Sequence of chain 3.A:
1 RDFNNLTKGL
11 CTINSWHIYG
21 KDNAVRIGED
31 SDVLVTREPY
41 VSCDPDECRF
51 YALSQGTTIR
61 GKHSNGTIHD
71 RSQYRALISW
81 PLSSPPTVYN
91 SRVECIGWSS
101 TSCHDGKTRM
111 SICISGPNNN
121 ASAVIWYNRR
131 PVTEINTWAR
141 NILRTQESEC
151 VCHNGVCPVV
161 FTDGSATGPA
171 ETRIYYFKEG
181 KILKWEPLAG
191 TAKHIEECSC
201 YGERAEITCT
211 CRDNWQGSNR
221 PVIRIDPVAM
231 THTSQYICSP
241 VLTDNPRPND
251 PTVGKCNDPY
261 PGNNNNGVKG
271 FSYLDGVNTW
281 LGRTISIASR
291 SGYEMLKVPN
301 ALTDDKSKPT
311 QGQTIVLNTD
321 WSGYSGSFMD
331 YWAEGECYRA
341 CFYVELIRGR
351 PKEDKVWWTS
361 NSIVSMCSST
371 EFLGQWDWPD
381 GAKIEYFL

Binding-site contacts:
Ligand atom C8 contacts residue PHE372 of chain 2.A at 3.6 Å (hydrophobic).
Ligand atom O2 contacts residue ASN249 of chain 2.A at 3.2 Å (h-bond).
Ligand atom O6 contacts residue ASP250 of chain 2.A at 2.5 Å (salt-bridge).
Ligand atom O4 contacts residue ARG283 of chain 2.A at 3.5 Å (salt-bridge).
Ligand atom C3 contacts residue GLY312 of chain 2.A at 3.2 Å.
Ligand atom O3 contacts residue ASP250 of chain 2.A at 2.8 Å (salt-bridge).
Ligand atom O5 contacts residue GLY374 of chain 2.A at 3.3 Å.
Ligand atom O3 contacts residue ARG283 of chain 2.A at 2.9 Å (salt-bridge).
Ligand atom O5 contacts residue ARG283 of chain 2.A at 3.1 Å (salt-bridge).
Ligand atom C7 contacts residue ASN120 of chain 3.A at 3.4 Å.
Ligand atom O5 contacts residue ASN120 of chain 3.A at 2.4 Å (h-bond).
Ligand atom O6 contacts residue LYS308 of chain 2.A at 2.8 Å (salt-bridge).
Ligand atom C1 contacts residue ASN120 of chain 3.A at 1.4 Å.
Ligand atom O2 contacts residue LEU296 of chain 2.A at 3.4 Å.
Ligand atom O3 contacts residue GLY312 of chain 2.A at 2.9 Å (h-bond).
Ligand atom N2 contacts residue ASN120 of chain 3.A at 2.9 Å (h-bond).
Ligand atom O4 contacts residue GLU294 of chain 2.A at 2.7 Å (salt-bridge).
Ligand atom C4 contacts residue GLU294 of chain 2.A at 3.5 Å.
Ligand atom O5 contacts residue ASP250 of chain 2.A at 3.5 Å (salt-bridge).
Ligand atom O6 contacts residue GLN375 of chain 2.A at 3.2 Å.
Ligand atom C6 contacts residue PRO309 of chain 2.A at 3.5 Å (hydrophobic).
Ligand atom C6 contacts residue ASP250 of chain 2.A at 3.5 Å.
Ligand atom C2 contacts residue ASN120 of chain 3.A at 2.4 Å.
Ligand atom O6 contacts residue ILE285 of chain 2.A at 2.8 Å (h-bond).
Ligand atom O7 contacts residue ASN120 of chain 3.A at 3.5 Å (h-bond).
Ligand atom C5 contacts residue ARG283 of chain 2.A at 3.6 Å.
Ligand atom O5 contacts residue GLY312 of chain 2.A at 3.6 Å.
Ligand atom O2 contacts residue GLY312 of chain 2.A at 3.3 Å.
Ligand atom C6 contacts residue LEU373 of chain 2.A at 3.4 Å (hydrophobic).
Ligand atom O3 contacts residue ASN249 of chain 2.A at 2.8 Å (h-bond).
Ligand atom O5 contacts residue GLN375 of chain 2.A at 3.3 Å (h-bond).
Ligand atom O3 contacts residue GLN311 of chain 2.A at 3.3 Å.
Ligand atom C3 contacts residue GLU294 of chain 2.A at 3.3 Å.
Ligand atom O3 contacts residue GLU294 of chain 2.A at 2.6 Å (salt-bridge).
Ligand atom O4 contacts residue GLY312 of chain 2.A at 3.6 Å.
Ligand atom C6 contacts residue ILE285 of chain 2.A at 3.6 Å (hydrophobic).
Ligand atom O6 contacts residue THR310 of chain 2.A at 3.6 Å.
Ligand atom O4 contacts residue ILE287 of chain 2.A at 3.4 Å.
Ligand atom N2 contacts residue ARG140 of chain 3.A at 3.6 Å (salt-bridge).
Ligand atom O4 contacts residue ARG247 of chain 2.A at 3.2 Å (salt-bridge).

The small molecule below binds the protein below.
Small molecule (SMILES): CC(=O)N[C@H]1[C@H](O[C@H]2[C@H](O)[C@@H](NC(C)=O)CO[C@@H]2CO)O[C@H](CO)[C@@H](O[C@@H]2O[C@H](CO[C@H]3O[C@H](CO)[C@@H](O)[C@H](O[C@H]4O[C@H](CO)[C@@H](O)[C@H](O)[C@@H]4O)[C@@H]3O)[C@@H](O)[C@H](O[C@H]3O[C@H](CO)[C@@H](O)[C@H](O)[C@@H]3O[C@H]3O[C@H](CO)[C@@H](O)[C@H](O)[C@@H]3O[C@H]3O[C@H](CO)[C@@H](O)[C@H](O)[C@@H]3O)[C@@H]2O)[C@@H]1O

Sequence of chain 2.A:
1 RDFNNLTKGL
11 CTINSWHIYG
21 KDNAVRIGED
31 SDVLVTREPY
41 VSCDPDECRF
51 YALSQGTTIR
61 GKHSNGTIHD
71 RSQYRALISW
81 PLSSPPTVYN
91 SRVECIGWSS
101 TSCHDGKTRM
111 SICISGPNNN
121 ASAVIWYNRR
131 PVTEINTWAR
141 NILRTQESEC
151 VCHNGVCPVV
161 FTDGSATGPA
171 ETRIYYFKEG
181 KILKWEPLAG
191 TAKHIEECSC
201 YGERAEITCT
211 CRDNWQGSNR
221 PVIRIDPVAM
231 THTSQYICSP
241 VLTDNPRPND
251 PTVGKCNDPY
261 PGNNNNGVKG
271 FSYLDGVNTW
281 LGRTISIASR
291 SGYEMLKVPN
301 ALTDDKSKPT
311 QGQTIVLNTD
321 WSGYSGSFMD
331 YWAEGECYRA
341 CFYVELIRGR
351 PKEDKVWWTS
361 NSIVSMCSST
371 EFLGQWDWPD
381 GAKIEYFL